Binding-site contacts:
Ligand atom C22 contacts residue PHE147 of chain 24.A at 3.8 Å (hydrophobic).
Ligand atom O01 contacts residue PHE115 of chain 24.A at 3.5 Å.
Ligand atom C13 contacts residue ILE119 of chain 24.A at 3.4 Å (hydrophobic).
Ligand atom C22 contacts residue ALA145 of chain 24.A at 3.6 Å (hydrophobic).
Ligand atom F26 contacts residue ALA145 of chain 24.A at 2.9 Å.
Ligand atom C07 contacts residue TYR193 of chain 24.A at 3.6 Å (hydrophobic).
Ligand atom C22 contacts residue ALA169 of chain 24.A at 3.5 Å (hydrophobic).
Ligand atom N20 contacts residue PHE147 of chain 24.A at 3.4 Å.
Ligand atom C04 contacts residue TYR193 of chain 24.A at 3.8 Å (hydrophobic).
Ligand atom F24 contacts residue ALA169 of chain 24.A at 3.3 Å.
Ligand atom N28 contacts residue TYR193 of chain 24.A at 3.4 Å.
Ligand atom C30 contacts residue PHE115 of chain 24.A at 3.6 Å (hydrophobic).
Ligand atom C14 contacts residue ILE119 of chain 24.A at 3.6 Å (hydrophobic).
Ligand atom N20 contacts residue ILE182 of chain 24.A at 3.3 Å.
Ligand atom C17 contacts residue ILE184 of chain 24.A at 3.4 Å (hydrophobic).
Ligand atom F25 contacts residue VAL171 of chain 24.A at 3.1 Å.
Ligand atom F26 contacts residue ALA169 of chain 24.A at 2.5 Å.
Ligand atom C29 contacts residue VAL195 of chain 24.A at 3.4 Å (hydrophobic).
Ligand atom C29 contacts residue SER194 of chain 24.A at 3.5 Å.
Ligand atom C29 contacts residue TYR193 of chain 24.A at 3.5 Å (hydrophobic).
Ligand atom C21 contacts residue PHE147 of chain 24.A at 3.8 Å (hydrophobic).
Ligand atom F26 contacts residue PHE147 of chain 24.A at 2.6 Å.
Ligand atom C06 contacts residue TYR193 of chain 24.A at 3.8 Å (hydrophobic).
Ligand atom N19 contacts residue LEU220 of chain 24.A at 3.1 Å.
Ligand atom C05 contacts residue TYR193 of chain 24.A at 3.3 Å (hydrophobic).
Ligand atom C30 contacts residue TYR193 of chain 24.A at 3.8 Å (hydrophobic).
Ligand atom C08 contacts residue ALA117 of chain 24.A at 3.8 Å (hydrophobic).
Ligand atom F24 contacts residue ILE182 of chain 24.A at 3.6 Å.
Ligand atom C16 contacts residue ILE184 of chain 24.A at 3.2 Å (hydrophobic).
Ligand atom F26 contacts residue MET146 of chain 24.A at 3.2 Å.
Ligand atom C12 contacts residue ILE119 of chain 24.A at 3.4 Å (hydrophobic).
Ligand atom N20 contacts residue ILE184 of chain 24.A at 3.8 Å.
Ligand atom C08 contacts residue MET241 of chain 24.A at 3.6 Å (hydrophobic).
Ligand atom O23 contacts residue LEU220 of chain 24.A at 3.2 Å.
Ligand atom N02 contacts residue PHE115 of chain 24.A at 3.6 Å.
Ligand atom O10 contacts residue ILE95 of chain 24.A at 3.3 Å.
Ligand atom O01 contacts residue THR97 of chain 24.A at 3.6 Å.
Ligand atom C21 contacts residue ILE182 of chain 24.A at 3.4 Å (hydrophobic).
Ligand atom N02 contacts residue THR97 of chain 24.A at 3.4 Å.
Ligand atom F25 contacts residue ALA145 of chain 24.A at 3.0 Å.

Sequence of chain 24.A:
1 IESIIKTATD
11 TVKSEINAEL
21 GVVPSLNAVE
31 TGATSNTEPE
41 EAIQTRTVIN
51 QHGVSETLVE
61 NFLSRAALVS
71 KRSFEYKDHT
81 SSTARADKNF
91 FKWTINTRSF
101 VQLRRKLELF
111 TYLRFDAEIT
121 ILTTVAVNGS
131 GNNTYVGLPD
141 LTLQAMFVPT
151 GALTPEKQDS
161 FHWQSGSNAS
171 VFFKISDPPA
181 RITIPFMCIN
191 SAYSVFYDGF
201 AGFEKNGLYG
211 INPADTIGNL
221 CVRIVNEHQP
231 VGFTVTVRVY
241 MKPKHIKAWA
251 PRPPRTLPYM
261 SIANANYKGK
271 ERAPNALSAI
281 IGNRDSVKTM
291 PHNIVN

A small-molecule ligand and the protein it binds are described below.
Small molecule (SMILES): Cc1cc(-c2noc(C(F)(F)F)n2)ccc1OCCCc1cc(C(=O)N(C)C)no1

Sequence of chain 24.B:
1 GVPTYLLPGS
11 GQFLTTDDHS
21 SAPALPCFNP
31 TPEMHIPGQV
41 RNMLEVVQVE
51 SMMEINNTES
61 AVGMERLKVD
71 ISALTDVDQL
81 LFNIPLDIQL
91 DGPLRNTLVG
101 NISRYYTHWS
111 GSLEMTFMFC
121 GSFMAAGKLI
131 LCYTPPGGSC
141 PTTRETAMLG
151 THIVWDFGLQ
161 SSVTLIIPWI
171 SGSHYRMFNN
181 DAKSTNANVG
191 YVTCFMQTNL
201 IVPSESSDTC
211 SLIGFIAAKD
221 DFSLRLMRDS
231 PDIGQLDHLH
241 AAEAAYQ